Sequence of chain 1.G:
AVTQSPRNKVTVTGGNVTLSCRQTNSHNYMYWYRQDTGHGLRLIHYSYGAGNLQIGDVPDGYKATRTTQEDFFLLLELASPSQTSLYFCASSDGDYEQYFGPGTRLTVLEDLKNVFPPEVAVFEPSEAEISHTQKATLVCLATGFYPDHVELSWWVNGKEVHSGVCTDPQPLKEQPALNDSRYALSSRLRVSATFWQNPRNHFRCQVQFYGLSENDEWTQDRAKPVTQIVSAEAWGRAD

Sequence of chain 1.E:
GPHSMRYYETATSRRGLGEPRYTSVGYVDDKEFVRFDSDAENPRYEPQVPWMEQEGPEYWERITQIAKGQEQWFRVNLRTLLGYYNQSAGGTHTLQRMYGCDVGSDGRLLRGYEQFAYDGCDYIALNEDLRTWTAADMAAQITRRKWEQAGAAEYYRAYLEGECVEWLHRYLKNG

Binding-site contacts:
Ligand atom CB contacts residue ASN77 of chain 1.E at 3.3 Å.
Ligand atom N contacts residue TYR99 of chain 1.E at 3.0 Å (h-bond).
Ligand atom O contacts residue LYS146 of chain 1.E at 2.7 Å (salt-bridge).
Ligand atom O contacts residue TYR159 of chain 1.E at 2.7 Å (h-bond).
Ligand atom ND1 contacts residue TYR96 of chain 1.G at 2.8 Å (h-bond).
Ligand atom OG contacts residue ARG97 of chain 1.E at 3.3 Å (salt-bridge).
Ligand atom CD2 contacts residue THR92 of chain 1.F at 3.3 Å.
Ligand atom CA contacts residue TYR96 of chain 1.G at 3.4 Å (hydrophobic).
Ligand atom O contacts residue TYR156 of chain 1.E at 2.7 Å (h-bond).
Ligand atom O contacts residue TRP73 of chain 1.E at 2.8 Å (h-bond).
Ligand atom O contacts residue TYR155 of chain 1.E at 2.7 Å (h-bond).
Ligand atom N contacts residue TYR96 of chain 1.G at 3.4 Å (h-bond).
Ligand atom N contacts residue TYR171 of chain 1.E at 2.9 Å (h-bond).
Ligand atom CZ contacts residue TYR31 of chain 1.F at 3.3 Å (hydrophobic).
Ligand atom OH contacts residue TYR31 of chain 1.F at 3.4 Å.
Ligand atom N contacts residue TYR7 of chain 1.E at 2.9 Å (h-bond).
Ligand atom CG contacts residue TYR45 of chain 1.E at 3.3 Å (hydrophobic).
Ligand atom CA contacts residue TYR7 of chain 1.E at 3.3 Å (hydrophobic).
Ligand atom O contacts residue TYR84 of chain 1.E at 3.3 Å (h-bond).
Ligand atom CA contacts residue TYR99 of chain 1.E at 3.4 Å (hydrophobic).
Ligand atom CB contacts residue TYR96 of chain 1.G at 3.3 Å (hydrophobic).
Ligand atom CE1 contacts residue TYR31 of chain 1.F at 3.4 Å (hydrophobic).
Ligand atom O contacts residue ARG97 of chain 1.E at 2.6 Å (salt-bridge).
Ligand atom OE1 contacts residue ASN28 of chain 1.G at 3.2 Å (h-bond).
Ligand atom N contacts residue ASN77 of chain 1.E at 2.8 Å (h-bond).
Ligand atom N contacts residue ASN29 of chain 1.F at 2.9 Å (h-bond).
Ligand atom NE2 contacts residue TRP73 of chain 1.E at 3.4 Å.
Ligand atom C contacts residue TYR84 of chain 1.E at 3.3 Å (hydrophobic).
Ligand atom CE2 contacts residue THR92 of chain 1.F at 3.0 Å.
Ligand atom OG contacts residue ARG62 of chain 1.E at 3.0 Å (salt-bridge).
Ligand atom C contacts residue TYR7 of chain 1.E at 3.3 Å (hydrophobic).
Ligand atom OXT contacts residue THR143 of chain 1.E at 2.8 Å (h-bond).
Ligand atom CE2 contacts residue TYR31 of chain 1.F at 3.4 Å (hydrophobic).
Ligand atom NE2 contacts residue TYR31 of chain 1.F at 3.1 Å (h-bond).
Ligand atom OH contacts residue GLY93 of chain 1.F at 3.3 Å (h-bond).
Ligand atom NE2 contacts residue ASN77 of chain 1.E at 3.4 Å (h-bond).
Ligand atom O contacts residue TRP147 of chain 1.E at 2.7 Å (h-bond).
Ligand atom OH contacts residue ASP95 of chain 1.G at 2.8 Å (salt-bridge).
Ligand atom OXT contacts residue TYR84 of chain 1.E at 2.7 Å (h-bond).
Ligand atom N contacts residue GLN70 of chain 1.E at 2.8 Å (h-bond).

Sequence of chain 1.F:
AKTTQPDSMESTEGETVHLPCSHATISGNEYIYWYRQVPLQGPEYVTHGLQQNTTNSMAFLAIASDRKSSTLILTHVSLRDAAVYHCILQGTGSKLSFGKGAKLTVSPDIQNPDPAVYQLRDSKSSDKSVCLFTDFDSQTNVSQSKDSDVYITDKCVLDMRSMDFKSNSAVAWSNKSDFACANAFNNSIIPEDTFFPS

A protein and the small-molecule ligand that binds it are described below.
Small molecule (SMILES): C[C@H](NC(=O)[C@H](Cc1ccc(O)cc1)NC(=O)[C@H](CO)NC(=O)[C@@H]1CCCN1C(=O)[C@@H](N)CO)C(=O)N[C@@H](Cc1ccc(O)cc1)C(=O)N[C@@H](CC1=NC=NC1)C(=O)N[C@@H](CCC(N)=O)C(=O)N[C@@H](Cc1ccccc1)C(=O)O